This protein binds this small molecule.
Small molecule (SMILES): CC(=O)N[C@@H]1[C@@H](O)[C@H](O)[C@@H](CO)O[C@H]1O

Binding-site contacts:
Ligand atom O6 contacts residue ASN227 of chain 1.C at 3.4 Å (h-bond).
Ligand atom C5 contacts residue ASN227 of chain 1.C at 3.1 Å.
Ligand atom C1 contacts residue ARG204 of chain 1.C at 4.1 Å.
Ligand atom O3 contacts residue ARG204 of chain 1.C at 3.7 Å.
Ligand atom C2 contacts residue ASN227 of chain 1.C at 3.6 Å.
Ligand atom C7 contacts residue ARG204 of chain 1.C at 3.9 Å.
Ligand atom C4 contacts residue ARG204 of chain 1.C at 4.2 Å.
Ligand atom C4 contacts residue ASN227 of chain 1.C at 4.2 Å.
Ligand atom O5 contacts residue ASN227 of chain 1.C at 1.8 Å (h-bond).
Ligand atom C8 contacts residue ASN227 of chain 1.C at 3.9 Å.
Ligand atom C8 contacts residue ARG204 of chain 1.C at 3.3 Å.
Ligand atom C6 contacts residue THR225 of chain 1.C at 3.7 Å.
Ligand atom N2 contacts residue ARG204 of chain 1.C at 3.9 Å.
Ligand atom O5 contacts residue ARG204 of chain 1.C at 4.2 Å.
Ligand atom O6 contacts residue THR225 of chain 1.C at 3.1 Å (h-bond).
Ligand atom C3 contacts residue ARG204 of chain 1.C at 3.9 Å.
Ligand atom C1 contacts residue ASN227 of chain 1.C at 2.3 Å.
Ligand atom C2 contacts residue ARG204 of chain 1.C at 3.2 Å.
Ligand atom C6 contacts residue ASN227 of chain 1.C at 3.6 Å.

Sequence of chain 1.C:
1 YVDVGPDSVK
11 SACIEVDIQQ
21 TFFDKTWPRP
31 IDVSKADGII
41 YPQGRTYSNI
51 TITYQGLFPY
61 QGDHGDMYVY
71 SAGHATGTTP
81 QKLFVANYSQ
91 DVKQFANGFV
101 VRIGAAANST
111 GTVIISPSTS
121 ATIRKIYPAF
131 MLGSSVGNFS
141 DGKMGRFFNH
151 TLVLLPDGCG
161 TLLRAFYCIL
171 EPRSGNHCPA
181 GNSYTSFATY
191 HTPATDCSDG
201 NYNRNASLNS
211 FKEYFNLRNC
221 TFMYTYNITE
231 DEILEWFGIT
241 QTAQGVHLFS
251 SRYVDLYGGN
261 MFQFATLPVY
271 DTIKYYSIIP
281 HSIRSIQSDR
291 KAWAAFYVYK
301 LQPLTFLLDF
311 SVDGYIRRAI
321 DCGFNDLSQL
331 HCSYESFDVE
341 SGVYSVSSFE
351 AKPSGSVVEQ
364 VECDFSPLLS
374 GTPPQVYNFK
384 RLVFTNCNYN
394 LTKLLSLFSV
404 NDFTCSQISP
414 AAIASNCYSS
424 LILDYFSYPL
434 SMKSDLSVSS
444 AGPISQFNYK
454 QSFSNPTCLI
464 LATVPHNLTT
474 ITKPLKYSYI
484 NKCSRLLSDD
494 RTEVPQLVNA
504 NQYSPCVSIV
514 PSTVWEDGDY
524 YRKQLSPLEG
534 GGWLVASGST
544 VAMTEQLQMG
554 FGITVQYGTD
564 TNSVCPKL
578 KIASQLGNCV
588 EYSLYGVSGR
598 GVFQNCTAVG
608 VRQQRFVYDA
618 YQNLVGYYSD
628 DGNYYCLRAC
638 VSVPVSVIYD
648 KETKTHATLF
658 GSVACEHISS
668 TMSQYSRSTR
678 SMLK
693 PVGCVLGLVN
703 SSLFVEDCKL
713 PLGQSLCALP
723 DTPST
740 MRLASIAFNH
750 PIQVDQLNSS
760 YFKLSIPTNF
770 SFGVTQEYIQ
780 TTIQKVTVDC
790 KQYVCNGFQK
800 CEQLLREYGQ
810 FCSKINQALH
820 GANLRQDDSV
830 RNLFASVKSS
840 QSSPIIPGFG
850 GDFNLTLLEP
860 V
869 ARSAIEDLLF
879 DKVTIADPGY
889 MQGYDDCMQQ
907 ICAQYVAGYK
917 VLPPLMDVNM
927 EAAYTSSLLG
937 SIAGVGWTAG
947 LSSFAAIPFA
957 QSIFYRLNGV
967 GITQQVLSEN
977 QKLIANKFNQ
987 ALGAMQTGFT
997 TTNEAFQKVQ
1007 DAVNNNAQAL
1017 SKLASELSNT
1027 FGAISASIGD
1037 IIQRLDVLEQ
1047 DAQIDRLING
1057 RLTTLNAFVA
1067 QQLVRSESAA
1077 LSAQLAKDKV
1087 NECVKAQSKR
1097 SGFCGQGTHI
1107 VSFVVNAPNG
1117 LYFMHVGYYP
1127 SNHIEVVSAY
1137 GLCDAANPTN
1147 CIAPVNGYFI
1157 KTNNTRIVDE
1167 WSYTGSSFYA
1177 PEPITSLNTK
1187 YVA